Sequence of chain 1.A:
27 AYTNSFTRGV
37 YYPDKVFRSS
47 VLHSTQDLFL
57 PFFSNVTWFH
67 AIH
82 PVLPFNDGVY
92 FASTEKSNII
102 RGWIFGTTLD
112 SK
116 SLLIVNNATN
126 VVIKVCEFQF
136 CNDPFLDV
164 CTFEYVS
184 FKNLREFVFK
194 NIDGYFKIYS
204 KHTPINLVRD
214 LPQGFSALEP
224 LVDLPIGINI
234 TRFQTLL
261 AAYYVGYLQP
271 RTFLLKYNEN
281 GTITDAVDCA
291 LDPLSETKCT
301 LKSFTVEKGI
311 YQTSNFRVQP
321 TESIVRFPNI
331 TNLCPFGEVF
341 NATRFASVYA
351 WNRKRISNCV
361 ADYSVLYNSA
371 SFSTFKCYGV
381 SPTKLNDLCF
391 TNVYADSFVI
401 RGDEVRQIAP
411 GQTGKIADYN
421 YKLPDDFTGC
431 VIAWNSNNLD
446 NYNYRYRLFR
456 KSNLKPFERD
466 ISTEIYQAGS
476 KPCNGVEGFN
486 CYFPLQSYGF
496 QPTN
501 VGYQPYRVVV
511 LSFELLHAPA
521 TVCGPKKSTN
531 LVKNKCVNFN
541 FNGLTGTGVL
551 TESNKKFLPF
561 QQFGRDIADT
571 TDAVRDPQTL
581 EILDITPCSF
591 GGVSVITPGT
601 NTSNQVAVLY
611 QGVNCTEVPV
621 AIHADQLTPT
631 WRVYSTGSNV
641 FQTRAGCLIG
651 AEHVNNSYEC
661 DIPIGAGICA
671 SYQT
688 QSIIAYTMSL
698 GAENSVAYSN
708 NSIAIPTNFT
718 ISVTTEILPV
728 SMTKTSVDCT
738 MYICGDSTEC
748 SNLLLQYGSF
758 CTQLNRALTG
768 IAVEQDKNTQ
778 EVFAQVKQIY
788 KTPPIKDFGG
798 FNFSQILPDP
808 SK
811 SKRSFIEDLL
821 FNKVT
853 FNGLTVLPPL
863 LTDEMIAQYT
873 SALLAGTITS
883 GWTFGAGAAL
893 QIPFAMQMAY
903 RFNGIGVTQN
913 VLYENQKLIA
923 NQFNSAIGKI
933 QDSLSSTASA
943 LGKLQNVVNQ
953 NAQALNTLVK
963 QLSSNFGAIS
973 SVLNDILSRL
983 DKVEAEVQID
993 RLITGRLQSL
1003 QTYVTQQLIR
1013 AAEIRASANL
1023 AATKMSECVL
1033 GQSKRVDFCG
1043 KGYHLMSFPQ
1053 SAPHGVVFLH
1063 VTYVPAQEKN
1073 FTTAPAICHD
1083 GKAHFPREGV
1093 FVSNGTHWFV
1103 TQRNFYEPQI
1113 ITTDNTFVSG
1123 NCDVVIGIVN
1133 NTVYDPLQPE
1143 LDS

Binding-site contacts:
Ligand atom C3 contacts residue ASN329 of chain 1.A at 3.8 Å.
Ligand atom O5 contacts residue ASN329 of chain 1.A at 2.3 Å (h-bond).
Ligand atom C5 contacts residue ASN329 of chain 1.A at 3.7 Å.
Ligand atom C2 contacts residue ASN329 of chain 1.A at 2.5 Å.
Ligand atom C1 contacts residue ASN329 of chain 1.A at 1.4 Å.
Ligand atom C4 contacts residue ASN329 of chain 1.A at 4.2 Å.
Ligand atom O5 contacts residue GLN578 of chain 1.A at 4.5 Å.
Ligand atom C7 contacts residue ASN329 of chain 1.A at 3.5 Å.
Ligand atom O7 contacts residue ASN329 of chain 1.A at 3.7 Å.
Ligand atom C8 contacts residue ASN329 of chain 1.A at 3.6 Å.
Ligand atom N2 contacts residue ASN329 of chain 1.A at 3.0 Å (h-bond).

This protein binds this small molecule.
Small molecule (SMILES): CC(=O)N[C@@H]1[C@@H](O)[C@H](O)[C@@H](CO)O[C@H]1O